A small-molecule ligand and the protein it binds are described below.
Small molecule (SMILES): CC(C)CCC[C@@H](C)[C@H]1CC[C@H]2[C@@H]3CC=C4C[C@@H](OC(=O)CCC(=O)O)CC[C@]4(C)[C@H]3CC[C@]12C

Binding-site contacts:
Ligand atom CAY contacts residue GLN540 of chain 1.D at 3.8 Å.
Ligand atom OAF contacts residue Y011 of chain 1.V at 3.3 Å.
Ligand atom CBC contacts residue GLN540 of chain 1.D at 4.5 Å.
Ligand atom CAC contacts residue GLY520 of chain 1.D at 3.6 Å.
Ligand atom CAT contacts residue PHE527 of chain 1.D at 4.0 Å (hydrophobic).
Ligand atom CAM contacts residue PHE527 of chain 1.D at 3.9 Å (hydrophobic).
Ligand atom CAU contacts residue LEU524 of chain 1.D at 4.0 Å (hydrophobic).
Ligand atom CAN contacts residue GLY520 of chain 1.D at 4.3 Å.
Ligand atom CAT contacts residue GLN540 of chain 1.D at 3.2 Å.
Ligand atom CAP contacts residue MET523 of chain 1.D at 4.5 Å (hydrophobic).
Ligand atom CAY contacts residue PHE527 of chain 1.D at 4.5 Å (hydrophobic).
Ligand atom CBC contacts residue PHE527 of chain 1.D at 4.0 Å (hydrophobic).
Ligand atom CAX contacts residue Y011 of chain 1.V at 4.2 Å.
Ligand atom CBH contacts residue GLN540 of chain 1.D at 4.3 Å.
Ligand atom CAO contacts residue MET523 of chain 1.D at 4.1 Å (hydrophobic).
Ligand atom CBF contacts residue Y011 of chain 1.V at 4.2 Å.
Ligand atom OAW contacts residue PHE527 of chain 1.D at 4.0 Å.
Ligand atom CBA contacts residue LEU516 of chain 1.D at 4.4 Å (hydrophobic).
Ligand atom CAR contacts residue Y011 of chain 1.V at 3.7 Å.
Ligand atom CAA contacts residue MET523 of chain 1.D at 4.3 Å (hydrophobic).
Ligand atom OAW contacts residue GLN540 of chain 1.D at 3.3 Å (h-bond).
Ligand atom OAG contacts residue GLN540 of chain 1.D at 3.8 Å.
Ligand atom CAD contacts residue GLN540 of chain 1.D at 3.6 Å.
Ligand atom CAC contacts residue MET523 of chain 1.D at 4.5 Å (hydrophobic).
Ligand atom CBE contacts residue MET523 of chain 1.D at 4.0 Å (hydrophobic).
Ligand atom CAN contacts residue LEU516 of chain 1.D at 4.2 Å (hydrophobic).
Ligand atom CAR contacts residue PHE527 of chain 1.D at 3.5 Å (hydrophobic).
Ligand atom CBC contacts residue Y011 of chain 1.V at 4.4 Å.
Ligand atom CAR contacts residue GLN540 of chain 1.D at 4.1 Å.
Ligand atom CAS contacts residue LEU524 of chain 1.D at 3.8 Å (hydrophobic).

Sequence of chain 1.D:
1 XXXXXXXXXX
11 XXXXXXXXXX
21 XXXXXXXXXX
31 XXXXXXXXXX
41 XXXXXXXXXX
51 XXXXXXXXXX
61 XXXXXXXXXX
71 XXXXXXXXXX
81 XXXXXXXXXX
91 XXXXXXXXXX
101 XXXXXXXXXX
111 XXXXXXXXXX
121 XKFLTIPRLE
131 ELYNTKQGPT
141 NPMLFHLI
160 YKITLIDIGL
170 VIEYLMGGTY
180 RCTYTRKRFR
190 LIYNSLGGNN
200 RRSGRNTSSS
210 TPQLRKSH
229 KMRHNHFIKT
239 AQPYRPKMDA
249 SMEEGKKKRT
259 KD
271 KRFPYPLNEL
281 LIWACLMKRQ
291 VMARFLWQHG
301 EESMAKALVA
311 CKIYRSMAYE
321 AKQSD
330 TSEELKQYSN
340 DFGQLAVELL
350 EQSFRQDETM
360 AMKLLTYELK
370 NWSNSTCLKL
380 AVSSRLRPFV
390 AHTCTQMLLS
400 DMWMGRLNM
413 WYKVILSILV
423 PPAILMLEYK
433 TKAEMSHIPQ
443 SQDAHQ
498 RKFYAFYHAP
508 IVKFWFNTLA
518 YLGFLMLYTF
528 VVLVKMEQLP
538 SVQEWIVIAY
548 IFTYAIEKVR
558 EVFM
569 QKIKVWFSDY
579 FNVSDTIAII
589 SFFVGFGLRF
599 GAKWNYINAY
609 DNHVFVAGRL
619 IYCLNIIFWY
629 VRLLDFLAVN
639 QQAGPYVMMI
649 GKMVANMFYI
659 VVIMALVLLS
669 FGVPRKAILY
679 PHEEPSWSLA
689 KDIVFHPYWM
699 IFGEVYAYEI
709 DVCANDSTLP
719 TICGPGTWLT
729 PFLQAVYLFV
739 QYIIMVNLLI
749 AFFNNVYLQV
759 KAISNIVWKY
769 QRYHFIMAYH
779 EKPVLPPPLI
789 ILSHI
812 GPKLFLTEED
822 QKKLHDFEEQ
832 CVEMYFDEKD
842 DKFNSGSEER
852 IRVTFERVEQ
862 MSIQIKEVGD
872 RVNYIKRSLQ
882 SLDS